This protein binds this small molecule.
Small molecule (SMILES): NC(=O)c1ccc(NCc2ccccc2)nc1

Binding-site contacts:
Ligand atom C14 contacts residue TYR123 of chain 1.A at 3.8 Å (hydrophobic).
Ligand atom C12 contacts residue TYR94 of chain 1.A at 3.1 Å (hydrophobic).
Ligand atom C10 contacts residue GLY121 of chain 1.A at 3.7 Å.
Ligand atom N8 contacts residue GLY148 of chain 1.A at 3.3 Å (h-bond).
Ligand atom C5 contacts residue PRO152 of chain 1.A at 3.6 Å (hydrophobic).
Ligand atom C14 contacts residue GLU124 of chain 1.A at 3.8 Å.
Ligand atom N8 contacts residue LEU146 of chain 1.A at 3.0 Å (h-bond).
Ligand atom O3 contacts residue PRO152 of chain 1.A at 3.8 Å.
Ligand atom N1 contacts residue TYR144 of chain 1.A at 3.0 Å (h-bond).
Ligand atom C4 contacts residue PRO152 of chain 1.A at 3.8 Å (hydrophobic).
Ligand atom O3 contacts residue SER140 of chain 1.A at 3.5 Å.
Ligand atom N1 contacts residue PRO97 of chain 1.A at 3.8 Å.
Ligand atom C6 contacts residue LEU95 of chain 1.A at 3.6 Å (hydrophobic).
Ligand atom N16 contacts residue VAL145 of chain 1.A at 3.9 Å.
Ligand atom C17 contacts residue TYR144 of chain 1.A at 3.3 Å (hydrophobic).
Ligand atom C9 contacts residue GLY148 of chain 1.A at 3.3 Å.
Ligand atom N1 contacts residue SER140 of chain 1.A at 3.2 Å (h-bond).
Ligand atom C5 contacts residue SER96 of chain 1.A at 3.6 Å.
Ligand atom C2 contacts residue SER140 of chain 1.A at 3.7 Å.
Ligand atom C7 contacts residue LEU146 of chain 1.A at 3.9 Å (hydrophobic).
Ligand atom C5 contacts residue PRO97 of chain 1.A at 3.9 Å (hydrophobic).
Ligand atom C11 contacts residue LEU95 of chain 1.A at 3.5 Å (hydrophobic).
Ligand atom C6 contacts residue GLY148 of chain 1.A at 3.8 Å.
Ligand atom C15 contacts residue TYR123 of chain 1.A at 3.8 Å (hydrophobic).
Ligand atom C12 contacts residue GLY125 of chain 1.A at 3.8 Å.
Ligand atom C12 contacts residue SER96 of chain 1.A at 3.8 Å.
Ligand atom C13 contacts residue GLY125 of chain 1.A at 3.6 Å.
Ligand atom C7 contacts residue GLY148 of chain 1.A at 3.6 Å.
Ligand atom C6 contacts residue GLY149 of chain 1.A at 3.9 Å.
Ligand atom C4 contacts residue PRO97 of chain 1.A at 3.8 Å (hydrophobic).
Ligand atom C9 contacts residue GLY121 of chain 1.A at 3.1 Å.
Ligand atom C17 contacts residue PRO97 of chain 1.A at 3.9 Å (hydrophobic).
Ligand atom N1 contacts residue GLY142 of chain 1.A at 2.9 Å (h-bond).
Ligand atom C5 contacts residue LEU95 of chain 1.A at 3.7 Å (hydrophobic).
Ligand atom O3 contacts residue ILE141 of chain 1.A at 3.1 Å (h-bond).
Ligand atom N16 contacts residue LEU146 of chain 1.A at 2.9 Å (h-bond).
Ligand atom C13 contacts residue GLU124 of chain 1.A at 3.6 Å.
Ligand atom C9 contacts residue GLY149 of chain 1.A at 3.4 Å.
Ligand atom C17 contacts residue LEU146 of chain 1.A at 3.6 Å (hydrophobic).
Ligand atom C11 contacts residue TYR94 of chain 1.A at 3.6 Å (hydrophobic).

Sequence of chain 1.A:
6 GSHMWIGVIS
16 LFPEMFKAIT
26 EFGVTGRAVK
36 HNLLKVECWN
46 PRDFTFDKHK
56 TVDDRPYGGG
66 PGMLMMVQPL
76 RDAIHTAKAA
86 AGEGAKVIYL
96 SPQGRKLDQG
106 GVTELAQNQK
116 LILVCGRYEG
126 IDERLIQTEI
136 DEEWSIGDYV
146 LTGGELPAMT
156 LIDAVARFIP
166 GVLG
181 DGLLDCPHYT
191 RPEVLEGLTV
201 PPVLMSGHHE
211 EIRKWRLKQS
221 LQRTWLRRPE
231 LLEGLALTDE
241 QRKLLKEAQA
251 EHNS